Binding-site contacts:
Ligand atom C7 contacts residue ASN328 of chain 1.B at 4.1 Å.
Ligand atom O6 contacts residue NAG1 of chain 1.K at 4.2 Å.
Ligand atom O3 contacts residue ASP323 of chain 1.B at 4.1 Å.
Ligand atom C1 contacts residue SER326 of chain 1.B at 4.0 Å.
Ligand atom O3 contacts residue NAG1 of chain 1.K at 3.4 Å (h-bond).
Ligand atom C7 contacts residue LEU325 of chain 1.B at 4.0 Å (hydrophobic).
Ligand atom C8 contacts residue THR358 of chain 1.B at 3.3 Å.
Ligand atom C3 contacts residue THR358 of chain 1.B at 3.9 Å.
Ligand atom C6 contacts residue ASN331 of chain 1.B at 3.5 Å.
Ligand atom C1 contacts residue THR360 of chain 1.B at 4.1 Å.
Ligand atom O5 contacts residue ASN331 of chain 1.B at 2.6 Å (h-bond).
Ligand atom C5 contacts residue SER324 of chain 1.B at 3.6 Å.
Ligand atom C7 contacts residue THR358 of chain 1.B at 3.8 Å.
Ligand atom N2 contacts residue ASN328 of chain 1.B at 4.1 Å.
Ligand atom O7 contacts residue LEU325 of chain 1.B at 3.0 Å (h-bond).
Ligand atom O3 contacts residue THR358 of chain 1.B at 3.2 Å.
Ligand atom C2 contacts residue SER324 of chain 1.B at 4.1 Å.
Ligand atom C6 contacts residue THR330 of chain 1.B at 3.9 Å.
Ligand atom C1 contacts residue ASN328 of chain 1.B at 3.8 Å.
Ligand atom O5 contacts residue SER324 of chain 1.B at 3.5 Å (h-bond).
Ligand atom C1 contacts residue ASN331 of chain 1.B at 3.4 Å.
Ligand atom N2 contacts residue THR360 of chain 1.B at 3.8 Å.
Ligand atom C6 contacts residue SER324 of chain 1.B at 3.5 Å.
Ligand atom O6 contacts residue SER324 of chain 1.B at 2.4 Å (h-bond).
Ligand atom N2 contacts residue THR358 of chain 1.B at 3.2 Å (h-bond).
Ligand atom C8 contacts residue ASP355 of chain 1.B at 3.8 Å.
Ligand atom C3 contacts residue THR360 of chain 1.B at 3.6 Å.
Ligand atom C5 contacts residue THR330 of chain 1.B at 3.9 Å.
Ligand atom O5 contacts residue SER326 of chain 1.B at 4.2 Å.
Ligand atom C5 contacts residue ASN331 of chain 1.B at 3.7 Å.
Ligand atom O4 contacts residue NAG1 of chain 1.K at 2.6 Å (h-bond).
Ligand atom O7 contacts residue SER326 of chain 1.B at 3.3 Å (h-bond).
Ligand atom O6 contacts residue PHE321 of chain 1.B at 4.0 Å.
Ligand atom O6 contacts residue GLU320 of chain 1.B at 3.5 Å (salt-bridge).
Ligand atom O7 contacts residue SER324 of chain 1.B at 4.0 Å.
Ligand atom C4 contacts residue SER324 of chain 1.B at 3.4 Å.
Ligand atom O6 contacts residue ASN331 of chain 1.B at 4.0 Å.
Ligand atom C8 contacts residue VAL350 of chain 1.B at 3.8 Å (hydrophobic).
Ligand atom C4 contacts residue NAG1 of chain 1.K at 3.6 Å.
Ligand atom C2 contacts residue THR360 of chain 1.B at 4.1 Å.

Sequence of chain 1.B:
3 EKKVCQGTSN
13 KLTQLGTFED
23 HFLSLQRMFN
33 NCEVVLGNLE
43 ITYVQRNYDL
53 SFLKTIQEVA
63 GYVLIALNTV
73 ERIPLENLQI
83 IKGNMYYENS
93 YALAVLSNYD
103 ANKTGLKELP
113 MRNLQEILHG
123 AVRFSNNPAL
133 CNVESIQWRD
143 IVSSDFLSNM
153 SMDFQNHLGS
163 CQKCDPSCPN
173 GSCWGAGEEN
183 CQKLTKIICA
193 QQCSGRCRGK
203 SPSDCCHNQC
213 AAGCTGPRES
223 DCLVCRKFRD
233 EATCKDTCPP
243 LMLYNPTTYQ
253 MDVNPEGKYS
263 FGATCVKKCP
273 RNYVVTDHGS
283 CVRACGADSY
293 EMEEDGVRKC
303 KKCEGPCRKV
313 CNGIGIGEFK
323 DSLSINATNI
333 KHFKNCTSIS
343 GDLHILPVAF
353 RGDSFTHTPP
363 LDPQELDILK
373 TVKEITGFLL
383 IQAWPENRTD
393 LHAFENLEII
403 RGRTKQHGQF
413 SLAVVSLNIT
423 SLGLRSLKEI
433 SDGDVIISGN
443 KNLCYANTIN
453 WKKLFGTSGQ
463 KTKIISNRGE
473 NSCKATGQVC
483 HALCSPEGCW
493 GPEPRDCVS

A protein and the small-molecule ligand that binds it are described below.
Small molecule (SMILES): CC(=O)N[C@@H]1[C@@H](O)[C@H](O)[C@@H](CO)O[C@H]1O